The small molecule below binds the protein below.
Small molecule (SMILES): CC(=O)N[C@H]1[C@H](O[C@H]2[C@H](O)[C@@H](NC(C)=O)CO[C@@H]2CO[C@@H]2O[C@@H](C)[C@@H](O)[C@@H](O)[C@@H]2O)O[C@H](CO)[C@@H](O)[C@@H]1O

Sequence of chain 1.A:
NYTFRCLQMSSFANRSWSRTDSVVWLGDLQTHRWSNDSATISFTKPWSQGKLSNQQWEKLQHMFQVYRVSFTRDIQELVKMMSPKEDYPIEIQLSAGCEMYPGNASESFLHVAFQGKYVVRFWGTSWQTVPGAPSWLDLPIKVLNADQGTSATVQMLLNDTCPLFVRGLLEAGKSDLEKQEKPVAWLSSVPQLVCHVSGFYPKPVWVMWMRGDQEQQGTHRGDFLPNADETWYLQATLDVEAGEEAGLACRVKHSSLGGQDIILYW

Binding-site contacts:
Ligand atom C5 contacts residue ASN165 of chain 1.A at 3.7 Å.
Ligand atom C5 contacts residue GLY130 of chain 1.A at 3.8 Å.
Ligand atom O5 contacts residue GLY130 of chain 1.A at 3.2 Å (h-bond).
Ligand atom N2 contacts residue ASN165 of chain 1.A at 2.9 Å (h-bond).
Ligand atom N2 contacts residue GLY130 of chain 1.A at 4.2 Å.
Ligand atom C8 contacts residue TRP129 of chain 1.A at 4.0 Å (hydrophobic).
Ligand atom O3 contacts residue THR131 of chain 1.A at 3.9 Å.
Ligand atom C6 contacts residue GLY130 of chain 1.A at 3.7 Å.
Ligand atom C4 contacts residue ASN165 of chain 1.A at 3.8 Å.
Ligand atom C4 contacts residue SER114 of chain 1.A at 3.9 Å.
Ligand atom O3 contacts residue GLU113 of chain 1.A at 3.9 Å.
Ligand atom C1 contacts residue GLY130 of chain 1.A at 4.1 Å.
Ligand atom O7 contacts residue GLY130 of chain 1.A at 3.3 Å.
Ligand atom O5 contacts residue ASN165 of chain 1.A at 2.4 Å (h-bond).
Ligand atom C8 contacts residue GLN161 of chain 1.A at 3.5 Å.
Ligand atom C3 contacts residue ASN165 of chain 1.A at 3.7 Å.
Ligand atom O5 contacts residue THR131 of chain 1.A at 4.0 Å.
Ligand atom O4 contacts residue THR131 of chain 1.A at 4.0 Å.
Ligand atom C3 contacts residue GLN161 of chain 1.A at 3.7 Å.
Ligand atom C2 contacts residue GLN161 of chain 1.A at 3.9 Å.
Ligand atom C7 contacts residue GLY130 of chain 1.A at 3.7 Å.
Ligand atom C6 contacts residue LEU164 of chain 1.A at 3.7 Å (hydrophobic).
Ligand atom O7 contacts residue ASN165 of chain 1.A at 2.8 Å (h-bond).
Ligand atom N2 contacts residue GLN161 of chain 1.A at 2.9 Å (h-bond).
Ligand atom O3 contacts residue SER114 of chain 1.A at 3.1 Å (h-bond).
Ligand atom C1 contacts residue ASN165 of chain 1.A at 1.4 Å.
Ligand atom C5 contacts residue ASN165 of chain 1.A at 3.3 Å.
Ligand atom O3 contacts residue GLN161 of chain 1.A at 3.8 Å.
Ligand atom C4 contacts residue GLY130 of chain 1.A at 4.2 Å.
Ligand atom O4 contacts residue SER114 of chain 1.A at 3.0 Å (h-bond).
Ligand atom O4 contacts residue GLY130 of chain 1.A at 3.7 Å.
Ligand atom C3 contacts residue THR131 of chain 1.A at 4.1 Å.
Ligand atom C6 contacts residue GLY130 of chain 1.A at 4.2 Å.
Ligand atom C3 contacts residue GLY130 of chain 1.A at 4.0 Å.
Ligand atom C7 contacts residue GLN161 of chain 1.A at 3.6 Å.
Ligand atom C2 contacts residue ASN165 of chain 1.A at 2.4 Å.
Ligand atom C6 contacts residue ASN165 of chain 1.A at 3.6 Å.
Ligand atom C5 contacts residue GLY130 of chain 1.A at 4.1 Å.
Ligand atom C6 contacts residue PHE128 of chain 1.A at 4.0 Å (hydrophobic).
Ligand atom C7 contacts residue ASN165 of chain 1.A at 3.1 Å.